Sequence of chain 1.B:
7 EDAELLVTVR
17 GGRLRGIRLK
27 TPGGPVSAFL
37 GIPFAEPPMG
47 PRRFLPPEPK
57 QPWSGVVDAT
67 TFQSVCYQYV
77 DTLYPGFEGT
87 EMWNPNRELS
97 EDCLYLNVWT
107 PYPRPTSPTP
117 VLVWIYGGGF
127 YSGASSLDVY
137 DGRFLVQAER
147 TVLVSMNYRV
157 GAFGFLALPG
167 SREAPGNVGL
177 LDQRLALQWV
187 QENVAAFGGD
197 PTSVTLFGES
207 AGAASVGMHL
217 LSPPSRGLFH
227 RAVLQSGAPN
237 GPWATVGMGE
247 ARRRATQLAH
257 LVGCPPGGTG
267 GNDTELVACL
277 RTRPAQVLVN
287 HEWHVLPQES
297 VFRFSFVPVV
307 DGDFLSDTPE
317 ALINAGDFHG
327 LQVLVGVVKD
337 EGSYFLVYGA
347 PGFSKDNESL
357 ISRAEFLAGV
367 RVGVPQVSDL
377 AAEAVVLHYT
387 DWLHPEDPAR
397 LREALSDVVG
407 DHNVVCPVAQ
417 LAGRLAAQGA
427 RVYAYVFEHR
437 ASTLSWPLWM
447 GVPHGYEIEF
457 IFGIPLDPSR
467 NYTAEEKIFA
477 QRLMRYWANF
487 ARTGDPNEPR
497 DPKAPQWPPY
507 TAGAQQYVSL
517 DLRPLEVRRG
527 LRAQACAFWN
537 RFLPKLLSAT

Binding-site contacts:
Ligand atom C28 contacts residue TYR75 of chain 1.B at 3.2 Å (hydrophobic).
Ligand atom C26 contacts residue SER296 of chain 1.B at 3.1 Å.
Ligand atom C17 contacts residue TYR340 of chain 1.B at 3.5 Å (hydrophobic).
Ligand atom C26 contacts residue GOL1 of chain 1.I at 3.4 Å.
Ligand atom O25 contacts residue TRP289 of chain 1.B at 3.8 Å.
Ligand atom O25 contacts residue GOL1 of chain 1.I at 3.4 Å (h-bond).
Ligand atom C9 contacts residue TYR344 of chain 1.B at 3.5 Å (hydrophobic).
Ligand atom C20 contacts residue TRP89 of chain 1.B at 3.8 Å (hydrophobic).
Ligand atom C4 contacts residue TYR344 of chain 1.B at 3.5 Å (hydrophobic).
Ligand atom C26 contacts residue TYR344 of chain 1.B at 3.7 Å (hydrophobic).
Ligand atom O27 contacts residue GOL1 of chain 1.I at 3.3 Å.
Ligand atom C10 contacts residue TYR344 of chain 1.B at 3.7 Å (hydrophobic).
Ligand atom C2 contacts residue GOL1 of chain 1.I at 3.6 Å.
Ligand atom C1 contacts residue GOL1 of chain 1.I at 3.7 Å.
Ligand atom C3 contacts residue TYR344 of chain 1.B at 3.8 Å (hydrophobic).
Ligand atom C20 contacts residue GLY124 of chain 1.B at 3.9 Å.
Ligand atom C11 contacts residue PHE341 of chain 1.B at 3.9 Å (hydrophobic).
Ligand atom C19 contacts residue TRP89 of chain 1.B at 3.7 Å (hydrophobic).
Ligand atom C5 contacts residue TYR344 of chain 1.B at 3.9 Å (hydrophobic).
Ligand atom C15 contacts residue TYR340 of chain 1.B at 3.7 Å (hydrophobic).
Ligand atom O27 contacts residue TRP289 of chain 1.B at 3.6 Å.
Ligand atom C28 contacts residue GOL1 of chain 1.I at 3.5 Å.
Ligand atom C1 contacts residue TRP289 of chain 1.B at 3.5 Å (hydrophobic).
Ligand atom C21 contacts residue GLU205 of chain 1.B at 3.2 Å.
Ligand atom C12 contacts residue TYR127 of chain 1.B at 3.4 Å (hydrophobic).
Ligand atom O24 contacts residue PHE298 of chain 1.B at 2.9 Å (h-bond).
Ligand atom O24 contacts residue PHE341 of chain 1.B at 3.4 Å.
Ligand atom C4 contacts residue TRP289 of chain 1.B at 3.6 Å (hydrophobic).
Ligand atom C3 contacts residue TRP289 of chain 1.B at 3.5 Å (hydrophobic).
Ligand atom C5 contacts residue TRP289 of chain 1.B at 3.9 Å (hydrophobic).
Ligand atom C18 contacts residue TRP89 of chain 1.B at 3.7 Å (hydrophobic).
Ligand atom C6 contacts residue TRP289 of chain 1.B at 3.7 Å (hydrophobic).
Ligand atom C22 contacts residue GLU205 of chain 1.B at 3.4 Å.
Ligand atom C17 contacts residue TRP89 of chain 1.B at 3.6 Å (hydrophobic).
Ligand atom N14 contacts residue TYR340 of chain 1.B at 3.6 Å.
Ligand atom C2 contacts residue TRP289 of chain 1.B at 3.6 Å (hydrophobic).
Ligand atom C16 contacts residue PHE341 of chain 1.B at 3.7 Å (hydrophobic).
Ligand atom C10 contacts residue PHE341 of chain 1.B at 3.6 Å (hydrophobic).
Ligand atom C9 contacts residue TYR127 of chain 1.B at 3.4 Å (hydrophobic).
Ligand atom C23 contacts residue HIS450 of chain 1.B at 3.9 Å.

A protein and the small-molecule ligand that binds it are described below.
Small molecule (SMILES): COc1cc2c(cc1OC)C(=O)[C@H](CC1CCN(Cc3ccccc3)CC1)C2